Sequence of chain 1.B:
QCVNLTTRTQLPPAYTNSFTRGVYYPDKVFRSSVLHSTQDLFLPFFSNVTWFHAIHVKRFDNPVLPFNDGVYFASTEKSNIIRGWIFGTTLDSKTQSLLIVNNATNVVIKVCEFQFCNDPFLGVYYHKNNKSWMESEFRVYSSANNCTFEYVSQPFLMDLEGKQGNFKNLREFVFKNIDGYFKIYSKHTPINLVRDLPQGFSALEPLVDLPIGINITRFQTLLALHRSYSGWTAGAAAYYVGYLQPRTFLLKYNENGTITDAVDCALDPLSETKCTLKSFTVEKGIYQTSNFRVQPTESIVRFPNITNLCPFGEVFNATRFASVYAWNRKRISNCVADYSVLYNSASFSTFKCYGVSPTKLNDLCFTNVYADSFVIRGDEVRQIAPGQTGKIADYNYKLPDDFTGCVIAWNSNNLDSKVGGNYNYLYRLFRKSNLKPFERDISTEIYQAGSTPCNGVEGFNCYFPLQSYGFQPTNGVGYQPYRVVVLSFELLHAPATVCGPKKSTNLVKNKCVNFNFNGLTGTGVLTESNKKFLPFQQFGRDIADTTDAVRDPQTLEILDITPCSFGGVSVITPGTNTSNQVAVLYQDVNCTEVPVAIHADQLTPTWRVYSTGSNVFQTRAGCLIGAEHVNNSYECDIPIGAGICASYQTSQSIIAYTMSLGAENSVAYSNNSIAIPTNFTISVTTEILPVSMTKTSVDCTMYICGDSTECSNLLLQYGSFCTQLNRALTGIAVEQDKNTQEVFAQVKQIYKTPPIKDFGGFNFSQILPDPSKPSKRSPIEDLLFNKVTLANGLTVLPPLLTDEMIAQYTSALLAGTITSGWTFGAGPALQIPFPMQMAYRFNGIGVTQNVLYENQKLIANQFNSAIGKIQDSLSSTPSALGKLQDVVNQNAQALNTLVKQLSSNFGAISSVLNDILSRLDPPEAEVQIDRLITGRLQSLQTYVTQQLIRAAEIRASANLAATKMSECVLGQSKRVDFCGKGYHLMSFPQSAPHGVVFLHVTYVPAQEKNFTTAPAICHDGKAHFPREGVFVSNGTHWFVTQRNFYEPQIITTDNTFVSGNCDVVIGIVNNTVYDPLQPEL

Sequence of chain 1.F:
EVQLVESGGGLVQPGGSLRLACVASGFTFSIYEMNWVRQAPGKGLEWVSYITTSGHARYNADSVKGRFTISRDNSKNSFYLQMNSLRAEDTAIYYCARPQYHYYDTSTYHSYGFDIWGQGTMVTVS

Binding-site contacts:
Ligand atom O4 contacts residue ASN122 of chain 1.B at 4.3 Å.
Ligand atom C2 contacts residue ASN122 of chain 1.B at 2.5 Å.
Ligand atom C7 contacts residue ASN122 of chain 1.B at 3.4 Å.
Ligand atom O7 contacts residue ASN122 of chain 1.B at 3.5 Å (h-bond).
Ligand atom C6 contacts residue THR124 of chain 1.B at 3.9 Å.
Ligand atom C2 contacts residue VAL127 of chain 1.B at 4.2 Å (hydrophobic).
Ligand atom O5 contacts residue ASN125 of chain 1.B at 4.5 Å.
Ligand atom C5 contacts residue ASN122 of chain 1.B at 3.7 Å.
Ligand atom C4 contacts residue ASN122 of chain 1.B at 4.1 Å.
Ligand atom C6 contacts residue ASN74 of chain 1.F at 3.4 Å.
Ligand atom O6 contacts residue ASN125 of chain 1.B at 4.2 Å.
Ligand atom O5 contacts residue ASN122 of chain 1.B at 2.5 Å (h-bond).
Ligand atom N2 contacts residue VAL127 of chain 1.B at 3.2 Å.
Ligand atom C2 contacts residue ASN125 of chain 1.B at 4.3 Å.
Ligand atom C3 contacts residue ASN122 of chain 1.B at 3.8 Å.
Ligand atom O6 contacts residue ASN74 of chain 1.F at 3.1 Å (h-bond).
Ligand atom C7 contacts residue GLU154 of chain 1.B at 4.2 Å.
Ligand atom C8 contacts residue GLU154 of chain 1.B at 4.2 Å.
Ligand atom O7 contacts residue GLU154 of chain 1.B at 4.3 Å.
Ligand atom O5 contacts residue THR124 of chain 1.B at 4.0 Å.
Ligand atom C7 contacts residue VAL127 of chain 1.B at 4.0 Å (hydrophobic).
Ligand atom C8 contacts residue ASN122 of chain 1.B at 4.5 Å.
Ligand atom C8 contacts residue VAL127 of chain 1.B at 3.7 Å (hydrophobic).
Ligand atom O3 contacts residue ASN125 of chain 1.B at 3.8 Å.
Ligand atom C1 contacts residue ASN122 of chain 1.B at 1.4 Å.
Ligand atom N2 contacts residue ASN122 of chain 1.B at 2.9 Å (h-bond).

The protein below binds the small molecule below.
Small molecule (SMILES): CC(=O)N[C@H]1[C@H](O[C@H]2[C@H](O)[C@@H](NC(C)=O)CO[C@@H]2CO)O[C@H](CO)[C@@H](O)[C@@H]1O